Binding-site contacts:
Ligand atom C6 contacts residue ALA19 of chain 1.A at 4.1 Å (hydrophobic).
Ligand atom O7 contacts residue ASN20 of chain 1.A at 3.4 Å.
Ligand atom O5 contacts residue TRP23 of chain 1.A at 4.3 Å.
Ligand atom C5 contacts residue TRP23 of chain 1.A at 4.4 Å (hydrophobic).
Ligand atom O5 contacts residue ASN20 of chain 1.A at 2.4 Å (h-bond).
Ligand atom C4 contacts residue ASN20 of chain 1.A at 4.3 Å.
Ligand atom N2 contacts residue ASN20 of chain 1.A at 2.9 Å (h-bond).
Ligand atom C3 contacts residue ASN20 of chain 1.A at 3.8 Å.
Ligand atom C2 contacts residue ASN20 of chain 1.A at 2.6 Å.
Ligand atom C5 contacts residue ASN20 of chain 1.A at 3.6 Å.
Ligand atom O5 contacts residue ALA19 of chain 1.A at 3.8 Å.
Ligand atom C1 contacts residue TRP23 of chain 1.A at 4.1 Å (hydrophobic).
Ligand atom C1 contacts residue ASN20 of chain 1.A at 1.4 Å.
Ligand atom C7 contacts residue ASN20 of chain 1.A at 3.3 Å.
Ligand atom C8 contacts residue ASN20 of chain 1.A at 4.3 Å.

Sequence of chain 1.A:
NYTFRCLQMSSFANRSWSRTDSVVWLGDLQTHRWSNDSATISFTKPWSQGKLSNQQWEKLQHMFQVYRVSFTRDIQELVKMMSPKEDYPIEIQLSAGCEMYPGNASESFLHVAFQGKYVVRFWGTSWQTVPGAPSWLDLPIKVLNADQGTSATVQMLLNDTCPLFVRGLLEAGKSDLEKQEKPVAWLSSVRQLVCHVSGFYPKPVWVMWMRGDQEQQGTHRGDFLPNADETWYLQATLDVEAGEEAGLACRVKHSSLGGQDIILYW

This small molecule binds to this protein.
Small molecule (SMILES): CC(=O)N[C@@H]1[C@@H](O)[C@H](O)[C@@H](CO)O[C@H]1O